Binding-site contacts:
Ligand atom C3 contacts residue TRP40 of chain 2.A at 4.0 Å (hydrophobic).
Ligand atom C2 contacts residue THR201 of chain 2.A at 4.0 Å.
Ligand atom O3 contacts residue TRP40 of chain 2.A at 3.8 Å.
Ligand atom C5 contacts residue ASN37 of chain 2.A at 3.4 Å.
Ligand atom O3 contacts residue ASN103 of chain 2.A at 2.7 Å (h-bond).
Ligand atom O4 contacts residue TRP38 of chain 2.A at 4.2 Å.
Ligand atom O5 contacts residue XYP2 of chain 2.C at 4.0 Å.
Ligand atom O4 contacts residue TRP40 of chain 2.A at 3.5 Å.
Ligand atom O3 contacts residue THR201 of chain 2.A at 4.0 Å.
Ligand atom C5 contacts residue ASP179 of chain 2.A at 3.9 Å.
Ligand atom C3 contacts residue ASN37 of chain 2.A at 4.2 Å.
Ligand atom C3 contacts residue TRP38 of chain 2.A at 4.0 Å (hydrophobic).
Ligand atom O2 contacts residue TRP38 of chain 2.A at 3.6 Å (h-bond).
Ligand atom C4 contacts residue ASP179 of chain 2.A at 3.5 Å.
Ligand atom C4 contacts residue TRP40 of chain 2.A at 3.9 Å (hydrophobic).
Ligand atom C2 contacts residue ASN103 of chain 2.A at 3.5 Å.
Ligand atom C2 contacts residue TRP40 of chain 2.A at 3.9 Å (hydrophobic).
Ligand atom C5 contacts residue LYS181 of chain 2.A at 4.1 Å.
Ligand atom O2 contacts residue ASN103 of chain 2.A at 3.5 Å (h-bond).
Ligand atom O2 contacts residue VAL104 of chain 2.A at 3.0 Å (h-bond).
Ligand atom O5 contacts residue TRP38 of chain 2.A at 3.6 Å (h-bond).
Ligand atom C2 contacts residue VAL104 of chain 2.A at 4.0 Å (hydrophobic).
Ligand atom C4 contacts residue TRP38 of chain 2.A at 3.9 Å (hydrophobic).
Ligand atom C1 contacts residue TRP40 of chain 2.A at 3.9 Å (hydrophobic).
Ligand atom C4 contacts residue ASN37 of chain 2.A at 4.1 Å.
Ligand atom C5 contacts residue TRP40 of chain 2.A at 4.0 Å (hydrophobic).
Ligand atom O3 contacts residue LYS102 of chain 2.A at 3.9 Å.
Ligand atom O5 contacts residue ASN37 of chain 2.A at 3.4 Å (h-bond).
Ligand atom C5 contacts residue TYR82 of chain 2.A at 3.6 Å (hydrophobic).
Ligand atom C5 contacts residue XYP2 of chain 2.C at 3.8 Å.
Ligand atom O4 contacts residue ASP179 of chain 2.A at 2.6 Å (salt-bridge).
Ligand atom C4 contacts residue THR201 of chain 2.A at 3.9 Å.
Ligand atom C3 contacts residue ASN103 of chain 2.A at 3.6 Å.
Ligand atom C1 contacts residue TRP38 of chain 2.A at 3.5 Å (hydrophobic).
Ligand atom C3 contacts residue ARG39 of chain 2.A at 4.1 Å.
Ligand atom C5 contacts residue TRP38 of chain 2.A at 3.6 Å (hydrophobic).
Ligand atom O3 contacts residue ASN37 of chain 2.A at 3.3 Å (h-bond).
Ligand atom C2 contacts residue TRP38 of chain 2.A at 3.7 Å (hydrophobic).
Ligand atom O5 contacts residue TRP40 of chain 2.A at 3.3 Å.
Ligand atom O4 contacts residue ASN37 of chain 2.A at 3.1 Å (h-bond).

The small molecule below binds the protein below.
Small molecule (SMILES): O[C@@H]1[C@@H](O)[C@H](O[C@@H]2CO[C@@H](O[C@@H]3CO[C@@H](O[C@@H]4COC[C@H](O)[C@H]4O)[C@H](O)[C@H]3O)[C@H](O)[C@H]2O)OC[C@H]1O

Sequence of chain 2.A:
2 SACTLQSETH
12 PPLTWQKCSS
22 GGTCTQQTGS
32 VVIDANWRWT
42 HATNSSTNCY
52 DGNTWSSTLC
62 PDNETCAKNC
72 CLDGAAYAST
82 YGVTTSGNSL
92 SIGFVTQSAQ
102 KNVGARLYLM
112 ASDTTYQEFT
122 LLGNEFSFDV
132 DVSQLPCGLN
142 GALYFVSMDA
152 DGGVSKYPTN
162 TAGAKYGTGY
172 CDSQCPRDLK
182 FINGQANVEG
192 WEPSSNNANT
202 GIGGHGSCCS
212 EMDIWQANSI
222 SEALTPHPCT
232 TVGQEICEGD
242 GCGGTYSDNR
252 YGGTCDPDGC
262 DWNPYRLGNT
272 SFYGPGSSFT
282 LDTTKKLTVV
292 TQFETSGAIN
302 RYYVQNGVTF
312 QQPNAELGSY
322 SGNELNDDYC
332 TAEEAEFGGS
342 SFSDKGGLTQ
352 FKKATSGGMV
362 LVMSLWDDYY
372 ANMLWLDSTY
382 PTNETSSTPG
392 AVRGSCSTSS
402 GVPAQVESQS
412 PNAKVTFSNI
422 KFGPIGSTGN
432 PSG